Sequence of chain 1.I:
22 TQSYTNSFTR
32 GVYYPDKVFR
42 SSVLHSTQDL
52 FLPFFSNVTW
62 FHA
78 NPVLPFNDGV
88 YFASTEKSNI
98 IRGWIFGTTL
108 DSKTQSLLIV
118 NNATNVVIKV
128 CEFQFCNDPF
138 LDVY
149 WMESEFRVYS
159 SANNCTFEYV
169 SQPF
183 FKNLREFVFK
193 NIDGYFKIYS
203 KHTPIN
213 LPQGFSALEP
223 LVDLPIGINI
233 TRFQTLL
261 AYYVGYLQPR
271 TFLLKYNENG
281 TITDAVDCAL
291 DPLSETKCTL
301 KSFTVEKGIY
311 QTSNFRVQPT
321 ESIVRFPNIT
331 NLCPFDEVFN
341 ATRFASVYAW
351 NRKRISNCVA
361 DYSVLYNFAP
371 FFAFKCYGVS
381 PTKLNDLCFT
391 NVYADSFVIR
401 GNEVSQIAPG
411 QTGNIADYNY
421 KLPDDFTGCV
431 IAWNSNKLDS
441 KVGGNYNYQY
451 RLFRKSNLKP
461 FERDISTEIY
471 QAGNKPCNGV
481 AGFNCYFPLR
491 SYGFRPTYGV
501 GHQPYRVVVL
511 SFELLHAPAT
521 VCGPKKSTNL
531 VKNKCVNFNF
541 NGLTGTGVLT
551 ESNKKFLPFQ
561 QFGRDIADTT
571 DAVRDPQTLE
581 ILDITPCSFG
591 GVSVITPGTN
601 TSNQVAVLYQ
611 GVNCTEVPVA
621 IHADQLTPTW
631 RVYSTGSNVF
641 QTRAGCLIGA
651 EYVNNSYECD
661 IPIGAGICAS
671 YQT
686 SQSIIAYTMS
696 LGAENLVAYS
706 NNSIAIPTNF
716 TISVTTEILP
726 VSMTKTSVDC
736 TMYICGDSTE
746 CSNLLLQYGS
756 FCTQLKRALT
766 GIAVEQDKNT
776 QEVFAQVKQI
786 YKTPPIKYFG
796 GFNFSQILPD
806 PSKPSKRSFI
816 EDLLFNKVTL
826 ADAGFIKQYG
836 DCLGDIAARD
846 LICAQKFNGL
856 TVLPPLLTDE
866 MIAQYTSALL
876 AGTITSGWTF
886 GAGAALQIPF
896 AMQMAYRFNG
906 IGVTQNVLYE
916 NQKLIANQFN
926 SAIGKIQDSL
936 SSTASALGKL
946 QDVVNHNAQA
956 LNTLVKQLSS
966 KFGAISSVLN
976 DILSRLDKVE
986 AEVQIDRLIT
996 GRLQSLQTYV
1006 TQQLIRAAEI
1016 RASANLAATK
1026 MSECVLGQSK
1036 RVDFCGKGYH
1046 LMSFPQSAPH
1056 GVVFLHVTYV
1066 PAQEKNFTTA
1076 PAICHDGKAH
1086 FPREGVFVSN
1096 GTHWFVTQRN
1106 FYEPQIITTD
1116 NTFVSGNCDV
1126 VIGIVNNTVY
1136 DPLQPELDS

Binding-site contacts:
Ligand atom O4 contacts residue LEU919 of chain 1.I at 4.4 Å.
Ligand atom C5 contacts residue ASN714 of chain 1.I at 3.6 Å.
Ligand atom C6 contacts residue LEU919 of chain 1.I at 4.2 Å (hydrophobic).
Ligand atom C7 contacts residue ASN714 of chain 1.I at 3.4 Å.
Ligand atom O7 contacts residue GLN1068 of chain 1.I at 3.5 Å (h-bond).
Ligand atom C2 contacts residue ASN714 of chain 1.I at 2.5 Å.
Ligand atom C5 contacts residue GLN923 of chain 1.I at 4.4 Å.
Ligand atom C1 contacts residue ASN714 of chain 1.I at 1.4 Å.
Ligand atom C7 contacts residue GLN1068 of chain 1.I at 4.5 Å.
Ligand atom O5 contacts residue GLN1068 of chain 1.I at 4.0 Å.
Ligand atom C4 contacts residue ASN714 of chain 1.I at 4.2 Å.
Ligand atom C6 contacts residue GLN923 of chain 1.I at 4.0 Å.
Ligand atom C1 contacts residue LEU919 of chain 1.I at 4.4 Å (hydrophobic).
Ligand atom C3 contacts residue ASN714 of chain 1.I at 3.8 Å.
Ligand atom O7 contacts residue ASN714 of chain 1.I at 3.5 Å (h-bond).
Ligand atom C5 contacts residue LEU919 of chain 1.I at 3.9 Å (hydrophobic).
Ligand atom N2 contacts residue ASN714 of chain 1.I at 2.9 Å (h-bond).
Ligand atom C1 contacts residue GLN1068 of chain 1.I at 4.2 Å.
Ligand atom O5 contacts residue ASN714 of chain 1.I at 2.3 Å (h-bond).

This small molecule binds to this protein.
Small molecule (SMILES): CC(=O)N[C@@H]1[C@@H](O)[C@H](O)[C@@H](CO)O[C@H]1O